Sequence of chain 5.A:
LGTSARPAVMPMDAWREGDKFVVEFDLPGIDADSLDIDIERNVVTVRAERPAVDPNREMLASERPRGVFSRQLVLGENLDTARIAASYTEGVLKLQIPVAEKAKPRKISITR

The protein below binds the small molecule below.
Small molecule (SMILES): O=C(O)[C@@H]1CCCN1

Binding-site contacts:
Ligand atom CG contacts residue ARG124 of chain 5.A at 3.9 Å.
Ligand atom O contacts residue ARG124 of chain 5.A at 4.1 Å.
Ligand atom N contacts residue ARG124 of chain 5.A at 3.8 Å.
Ligand atom CG contacts residue LYS125 of chain 5.A at 3.7 Å.
Ligand atom CD contacts residue ARG124 of chain 5.A at 3.1 Å.
Ligand atom CB contacts residue ARG124 of chain 5.A at 4.3 Å.
Ligand atom C contacts residue ARG124 of chain 5.A at 4.4 Å.
Ligand atom N contacts residue LYS125 of chain 5.A at 2.8 Å (salt-bridge).
Ligand atom CG contacts residue PRO123 of chain 5.A at 4.4 Å (hydrophobic).
Ligand atom CA contacts residue LYS125 of chain 5.A at 4.2 Å.
Ligand atom CD contacts residue LYS125 of chain 5.A at 2.9 Å.